Sequence of chain 1.A:
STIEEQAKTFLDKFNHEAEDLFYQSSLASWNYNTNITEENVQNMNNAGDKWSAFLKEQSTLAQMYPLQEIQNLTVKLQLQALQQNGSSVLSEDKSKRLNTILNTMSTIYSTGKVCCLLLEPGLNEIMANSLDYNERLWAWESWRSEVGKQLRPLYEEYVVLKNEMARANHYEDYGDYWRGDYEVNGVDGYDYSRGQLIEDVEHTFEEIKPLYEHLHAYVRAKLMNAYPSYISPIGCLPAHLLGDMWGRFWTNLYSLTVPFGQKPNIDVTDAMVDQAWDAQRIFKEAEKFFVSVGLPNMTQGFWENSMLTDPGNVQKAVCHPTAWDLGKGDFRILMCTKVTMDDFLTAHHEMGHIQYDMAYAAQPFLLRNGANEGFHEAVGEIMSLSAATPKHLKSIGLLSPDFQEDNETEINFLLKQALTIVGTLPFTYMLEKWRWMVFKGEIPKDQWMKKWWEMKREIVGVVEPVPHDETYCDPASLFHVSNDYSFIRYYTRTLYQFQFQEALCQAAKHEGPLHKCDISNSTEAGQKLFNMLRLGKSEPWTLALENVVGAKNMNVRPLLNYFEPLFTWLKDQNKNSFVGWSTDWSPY

Binding-site contacts:
Ligand atom C5 contacts residue ASN55 of chain 1.A at 3.7 Å.
Ligand atom C8 contacts residue GLN342 of chain 1.A at 3.5 Å.
Ligand atom C3 contacts residue ASN55 of chain 1.A at 3.8 Å.
Ligand atom O5 contacts residue ASN55 of chain 1.A at 2.4 Å (h-bond).
Ligand atom C7 contacts residue GLN342 of chain 1.A at 4.2 Å.
Ligand atom O5 contacts residue THR57 of chain 1.A at 3.8 Å.
Ligand atom C1 contacts residue ASN55 of chain 1.A at 1.4 Å.
Ligand atom O7 contacts residue ASN55 of chain 1.A at 3.3 Å (h-bond).
Ligand atom N2 contacts residue ASN55 of chain 1.A at 2.9 Å (h-bond).
Ligand atom C8 contacts residue ASN55 of chain 1.A at 4.4 Å.
Ligand atom O6 contacts residue THR57 of chain 1.A at 3.3 Å.
Ligand atom N2 contacts residue GLN342 of chain 1.A at 4.1 Å.
Ligand atom C4 contacts residue ASN55 of chain 1.A at 4.2 Å.
Ligand atom C7 contacts residue ASN55 of chain 1.A at 3.3 Å.
Ligand atom C6 contacts residue THR57 of chain 1.A at 3.9 Å.
Ligand atom C2 contacts residue ASN55 of chain 1.A at 2.4 Å.
Ligand atom C5 contacts residue THR57 of chain 1.A at 4.3 Å.

The small molecule below binds the protein below.
Small molecule (SMILES): CC(=O)N[C@@H]1[C@@H](O)[C@H](O)[C@@H](CO)O[C@H]1O